Binding-site contacts:
Ligand atom CAB contacts residue VAL40 of chain 1.A at 4.0 Å (hydrophobic).
Ligand atom OAL contacts residue TYR43 of chain 1.A at 4.0 Å.
Ligand atom CAI contacts residue EDO1 of chain 1.D at 4.4 Å.
Ligand atom CAK contacts residue GLU39 of chain 1.A at 3.4 Å.
Ligand atom CAB contacts residue EDO1 of chain 1.D at 3.6 Å.
Ligand atom CAD contacts residue VAL35 of chain 1.A at 3.8 Å (hydrophobic).
Ligand atom OAL contacts residue TYR85 of chain 1.A at 4.2 Å.
Ligand atom CAJ contacts residue ASN86 of chain 1.A at 3.7 Å.
Ligand atom CAF contacts residue EDO1 of chain 1.D at 3.4 Å.
Ligand atom CAH contacts residue ILE96 of chain 1.A at 3.9 Å (hydrophobic).
Ligand atom CAH contacts residue VAL35 of chain 1.A at 3.7 Å (hydrophobic).
Ligand atom CAJ contacts residue TYR85 of chain 1.A at 3.9 Å (hydrophobic).
Ligand atom CAB contacts residue VAL35 of chain 1.A at 4.3 Å (hydrophobic).
Ligand atom NAC contacts residue VAL30 of chain 1.A at 4.1 Å.
Ligand atom CAA contacts residue VAL35 of chain 1.A at 3.8 Å (hydrophobic).
Ligand atom CAE contacts residue VAL40 of chain 1.A at 4.0 Å (hydrophobic).
Ligand atom CAI contacts residue VAL30 of chain 1.A at 4.1 Å (hydrophobic).
Ligand atom CAE contacts residue EDO1 of chain 1.D at 3.7 Å.
Ligand atom NAC contacts residue VAL35 of chain 1.A at 3.7 Å.
Ligand atom CAA contacts residue VAL30 of chain 1.A at 3.9 Å (hydrophobic).
Ligand atom CAD contacts residue VAL30 of chain 1.A at 3.5 Å (hydrophobic).
Ligand atom OAL contacts residue ALA82 of chain 1.A at 4.4 Å.
Ligand atom CAG contacts residue ILE96 of chain 1.A at 3.6 Å (hydrophobic).
Ligand atom CAG contacts residue VAL35 of chain 1.A at 4.4 Å (hydrophobic).
Ligand atom CAG contacts residue ASN86 of chain 1.A at 3.8 Å.
Ligand atom CAG contacts residue TYR85 of chain 1.A at 4.5 Å (hydrophobic).
Ligand atom CAJ contacts residue EDO1 of chain 1.D at 4.1 Å.
Ligand atom CAG contacts residue TYR43 of chain 1.A at 4.3 Å (hydrophobic).
Ligand atom CAA contacts residue ILE96 of chain 1.A at 4.5 Å (hydrophobic).
Ligand atom OAL contacts residue ASN86 of chain 1.A at 2.9 Å (h-bond).
Ligand atom CAF contacts residue VAL35 of chain 1.A at 4.5 Å (hydrophobic).
Ligand atom CAJ contacts residue ILE96 of chain 1.A at 4.3 Å (hydrophobic).
Ligand atom OAL contacts residue ILE96 of chain 1.A at 3.6 Å.
Ligand atom CAK contacts residue EDO1 of chain 1.D at 3.8 Å.
Ligand atom CAK contacts residue VAL40 of chain 1.A at 4.4 Å (hydrophobic).
Ligand atom CAF contacts residue GLU39 of chain 1.A at 3.7 Å.
Ligand atom CAA contacts residue EDO1 of chain 1.D at 4.2 Å.
Ligand atom CAF contacts residue VAL40 of chain 1.A at 3.6 Å (hydrophobic).
Ligand atom CAH contacts residue VAL30 of chain 1.A at 4.0 Å (hydrophobic).
Ligand atom NAC contacts residue ILE96 of chain 1.A at 3.7 Å.

Sequence of chain 1.A:
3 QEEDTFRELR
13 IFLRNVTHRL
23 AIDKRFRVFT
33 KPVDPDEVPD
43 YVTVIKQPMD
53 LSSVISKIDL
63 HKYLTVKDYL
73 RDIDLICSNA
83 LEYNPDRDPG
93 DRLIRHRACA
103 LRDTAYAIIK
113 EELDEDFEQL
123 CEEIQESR

The protein below binds the small molecule below.
Small molecule (SMILES): Cn1c(=O)ccc2ccccc21